Binding-site contacts:
Ligand atom O7 contacts residue ASN594 of chain 1.A at 4.1 Å.
Ligand atom N2 contacts residue ASN594 of chain 1.A at 3.0 Å (h-bond).
Ligand atom N2 contacts residue THR596 of chain 1.A at 4.5 Å.
Ligand atom C4 contacts residue ASN594 of chain 1.A at 4.2 Å.
Ligand atom C3 contacts residue ASN594 of chain 1.A at 3.8 Å.
Ligand atom C2 contacts residue ASN594 of chain 1.A at 2.4 Å.
Ligand atom C1 contacts residue ASN594 of chain 1.A at 1.4 Å.
Ligand atom C7 contacts residue ASN594 of chain 1.A at 3.8 Å.
Ligand atom O7 contacts residue THR596 of chain 1.A at 3.5 Å.
Ligand atom C5 contacts residue ASN594 of chain 1.A at 3.6 Å.
Ligand atom C7 contacts residue THR596 of chain 1.A at 3.7 Å.
Ligand atom C8 contacts residue THR596 of chain 1.A at 3.8 Å.
Ligand atom O5 contacts residue ASN594 of chain 1.A at 2.3 Å (h-bond).

This small molecule binds to this protein.
Small molecule (SMILES): CC(=O)N[C@@H]1[C@@H](O)[C@H](O)[C@@H](CO)O[C@H]1O

Sequence of chain 1.A:
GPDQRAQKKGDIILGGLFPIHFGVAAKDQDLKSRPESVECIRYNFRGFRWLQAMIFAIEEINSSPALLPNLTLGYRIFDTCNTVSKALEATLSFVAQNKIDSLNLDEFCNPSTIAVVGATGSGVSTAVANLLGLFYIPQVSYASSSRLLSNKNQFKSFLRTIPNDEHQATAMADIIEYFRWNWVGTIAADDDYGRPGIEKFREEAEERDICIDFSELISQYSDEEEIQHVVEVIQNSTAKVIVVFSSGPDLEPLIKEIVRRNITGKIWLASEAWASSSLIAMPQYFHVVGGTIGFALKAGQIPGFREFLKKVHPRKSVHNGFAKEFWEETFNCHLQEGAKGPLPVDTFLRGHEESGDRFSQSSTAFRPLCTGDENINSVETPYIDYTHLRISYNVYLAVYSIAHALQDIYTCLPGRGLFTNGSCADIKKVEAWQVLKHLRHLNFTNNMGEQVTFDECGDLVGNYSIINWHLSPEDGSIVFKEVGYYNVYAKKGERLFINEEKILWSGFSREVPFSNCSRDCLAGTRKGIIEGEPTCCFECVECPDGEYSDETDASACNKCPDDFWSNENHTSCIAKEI